A small-molecule ligand and the protein it binds are described below.
Small molecule (SMILES): CC(=O)N[C@H]1[C@H](O[C@H]2[C@H](O)[C@@H](NC(C)=O)CO[C@@H]2CO)O[C@H](CO)[C@@H](O)[C@@H]1O

Sequence of chain 1.E:
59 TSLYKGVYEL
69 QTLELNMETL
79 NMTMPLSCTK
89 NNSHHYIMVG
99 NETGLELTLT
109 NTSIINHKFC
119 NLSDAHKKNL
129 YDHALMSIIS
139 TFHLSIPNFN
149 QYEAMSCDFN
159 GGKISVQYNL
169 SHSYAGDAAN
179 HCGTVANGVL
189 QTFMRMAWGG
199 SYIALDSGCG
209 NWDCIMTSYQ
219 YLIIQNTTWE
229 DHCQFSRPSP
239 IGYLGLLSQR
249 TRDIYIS

Binding-site contacts:
Ligand atom C5 contacts residue GLY160 of chain 1.E at 3.7 Å.
Ligand atom C4 contacts residue ASN224 of chain 1.E at 4.3 Å.
Ligand atom C3 contacts residue ASN224 of chain 1.E at 3.9 Å.
Ligand atom C1 contacts residue LYS161 of chain 1.E at 4.5 Å.
Ligand atom C5 contacts residue ASN224 of chain 1.E at 3.8 Å.
Ligand atom C6 contacts residue GLY160 of chain 1.E at 4.0 Å.
Ligand atom C8 contacts residue LEU128 of chain 1.E at 4.0 Å (hydrophobic).
Ligand atom N2 contacts residue ASN224 of chain 1.E at 3.0 Å (h-bond).
Ligand atom C1 contacts residue ASN224 of chain 1.E at 1.5 Å.
Ligand atom C8 contacts residue ASN224 of chain 1.E at 3.0 Å.
Ligand atom O7 contacts residue THR225 of chain 1.E at 4.3 Å.
Ligand atom C2 contacts residue ASN224 of chain 1.E at 2.5 Å.
Ligand atom O5 contacts residue GLY160 of chain 1.E at 3.7 Å.
Ligand atom O5 contacts residue ASN224 of chain 1.E at 2.4 Å (h-bond).
Ligand atom O7 contacts residue THR226 of chain 1.E at 4.4 Å.
Ligand atom C8 contacts residue GLY160 of chain 1.E at 4.1 Å.
Ligand atom O7 contacts residue ASN224 of chain 1.E at 3.9 Å.
Ligand atom C1 contacts residue GLY160 of chain 1.E at 4.1 Å.
Ligand atom C7 contacts residue ASN224 of chain 1.E at 3.2 Å.
Ligand atom C7 contacts residue THR225 of chain 1.E at 4.4 Å.